Binding-site contacts:
Ligand atom C8 contacts residue VAL630 of chain 1.C at 4.0 Å (hydrophobic).
Ligand atom C5 contacts residue ASN631 of chain 1.C at 3.7 Å.
Ligand atom C2 contacts residue ASN631 of chain 1.C at 2.5 Å.
Ligand atom O5 contacts residue ASN631 of chain 1.C at 2.4 Å (h-bond).
Ligand atom C8 contacts residue HIS629 of chain 1.C at 3.3 Å.
Ligand atom C7 contacts residue HIS629 of chain 1.C at 4.4 Å.
Ligand atom N2 contacts residue ASN631 of chain 1.C at 2.9 Å (h-bond).
Ligand atom O7 contacts residue ASN631 of chain 1.C at 2.8 Å (h-bond).
Ligand atom C7 contacts residue ASN631 of chain 1.C at 3.0 Å.
Ligand atom C1 contacts residue ASN631 of chain 1.C at 1.4 Å.
Ligand atom C3 contacts residue ASN631 of chain 1.C at 3.8 Å.
Ligand atom C8 contacts residue ASN631 of chain 1.C at 4.3 Å.
Ligand atom C4 contacts residue ASN631 of chain 1.C at 4.2 Å.

Sequence of chain 1.C:
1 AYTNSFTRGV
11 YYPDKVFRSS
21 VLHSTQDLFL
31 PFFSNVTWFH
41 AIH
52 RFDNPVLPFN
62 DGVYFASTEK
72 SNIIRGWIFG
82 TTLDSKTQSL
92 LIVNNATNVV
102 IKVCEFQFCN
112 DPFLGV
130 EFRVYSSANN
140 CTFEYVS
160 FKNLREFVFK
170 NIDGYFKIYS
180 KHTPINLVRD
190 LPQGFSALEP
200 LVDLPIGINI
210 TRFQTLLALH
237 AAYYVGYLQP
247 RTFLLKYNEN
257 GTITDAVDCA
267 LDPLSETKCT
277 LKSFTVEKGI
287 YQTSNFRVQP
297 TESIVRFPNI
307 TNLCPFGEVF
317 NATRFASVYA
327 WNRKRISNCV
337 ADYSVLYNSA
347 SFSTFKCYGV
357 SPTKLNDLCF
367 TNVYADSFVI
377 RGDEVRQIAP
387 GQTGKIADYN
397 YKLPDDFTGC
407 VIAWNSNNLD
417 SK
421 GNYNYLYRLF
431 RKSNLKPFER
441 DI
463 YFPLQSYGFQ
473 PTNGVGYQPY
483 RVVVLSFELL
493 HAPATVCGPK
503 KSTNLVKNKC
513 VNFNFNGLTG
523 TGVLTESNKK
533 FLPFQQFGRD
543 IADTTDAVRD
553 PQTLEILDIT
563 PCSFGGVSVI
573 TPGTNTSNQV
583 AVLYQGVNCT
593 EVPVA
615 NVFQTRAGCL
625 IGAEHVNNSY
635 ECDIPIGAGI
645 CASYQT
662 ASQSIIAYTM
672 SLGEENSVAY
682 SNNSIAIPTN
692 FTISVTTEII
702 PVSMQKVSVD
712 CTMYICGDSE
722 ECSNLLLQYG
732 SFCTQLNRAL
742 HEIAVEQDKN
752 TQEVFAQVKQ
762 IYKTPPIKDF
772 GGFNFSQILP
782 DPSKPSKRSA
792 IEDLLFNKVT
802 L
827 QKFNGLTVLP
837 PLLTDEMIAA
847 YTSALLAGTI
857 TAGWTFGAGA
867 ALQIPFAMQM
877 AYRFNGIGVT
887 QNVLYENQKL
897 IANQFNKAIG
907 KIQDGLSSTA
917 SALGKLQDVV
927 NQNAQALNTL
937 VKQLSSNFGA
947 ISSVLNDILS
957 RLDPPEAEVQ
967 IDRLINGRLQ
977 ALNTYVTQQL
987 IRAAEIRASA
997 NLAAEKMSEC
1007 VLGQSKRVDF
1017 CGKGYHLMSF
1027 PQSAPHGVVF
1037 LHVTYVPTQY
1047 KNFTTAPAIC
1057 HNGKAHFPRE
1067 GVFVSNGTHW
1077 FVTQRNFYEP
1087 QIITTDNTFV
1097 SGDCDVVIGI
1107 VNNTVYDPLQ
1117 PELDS

A protein and the small-molecule ligand that binds it are described below.
Small molecule (SMILES): CC(=O)N[C@@H]1[C@@H](O)[C@H](O)[C@@H](CO)O[C@H]1O